Sequence of chain 26.C:
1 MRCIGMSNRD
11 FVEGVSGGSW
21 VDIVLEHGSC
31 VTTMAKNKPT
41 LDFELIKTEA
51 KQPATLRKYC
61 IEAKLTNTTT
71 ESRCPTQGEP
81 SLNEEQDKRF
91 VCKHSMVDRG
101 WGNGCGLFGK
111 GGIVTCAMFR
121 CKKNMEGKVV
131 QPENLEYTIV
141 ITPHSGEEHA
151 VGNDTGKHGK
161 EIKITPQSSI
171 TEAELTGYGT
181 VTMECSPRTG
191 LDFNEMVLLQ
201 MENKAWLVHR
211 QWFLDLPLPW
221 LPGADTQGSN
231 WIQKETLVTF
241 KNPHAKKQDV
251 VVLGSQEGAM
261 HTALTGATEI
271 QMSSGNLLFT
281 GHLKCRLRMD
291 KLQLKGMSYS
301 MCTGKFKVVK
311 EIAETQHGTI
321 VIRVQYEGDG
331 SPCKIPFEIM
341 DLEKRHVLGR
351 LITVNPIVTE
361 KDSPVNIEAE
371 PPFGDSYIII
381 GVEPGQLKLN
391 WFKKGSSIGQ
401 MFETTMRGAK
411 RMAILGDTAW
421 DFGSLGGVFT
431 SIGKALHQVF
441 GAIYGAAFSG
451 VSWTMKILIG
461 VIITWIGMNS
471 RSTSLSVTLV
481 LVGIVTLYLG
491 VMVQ

The protein below binds the small molecule below.
Small molecule (SMILES): CC(=O)N[C@@H]1[C@@H](O)[C@H](O)[C@@H](CO)O[C@H]1O

Binding-site contacts:
Ligand atom N2 contacts residue ASN67 of chain 26.C at 2.9 Å (h-bond).
Ligand atom C8 contacts residue SER300 of chain 28.E at 1.9 Å.
Ligand atom N2 contacts residue MET118 of chain 26.C at 3.6 Å.
Ligand atom C7 contacts residue ASN67 of chain 26.C at 3.3 Å.
Ligand atom O7 contacts residue PHE90 of chain 26.C at 4.4 Å.
Ligand atom N2 contacts residue SER300 of chain 28.E at 3.9 Å.
Ligand atom O7 contacts residue ASN67 of chain 26.C at 3.3 Å (h-bond).
Ligand atom C2 contacts residue ASN67 of chain 26.C at 2.5 Å.
Ligand atom C7 contacts residue SER300 of chain 28.E at 3.4 Å.
Ligand atom C8 contacts residue MET118 of chain 26.C at 3.8 Å (hydrophobic).
Ligand atom C8 contacts residue ARG89 of chain 26.C at 3.3 Å.
Ligand atom C7 contacts residue PHE90 of chain 26.C at 4.2 Å (hydrophobic).
Ligand atom O7 contacts residue SER300 of chain 28.E at 4.3 Å.
Ligand atom C7 contacts residue MET118 of chain 26.C at 4.0 Å (hydrophobic).
Ligand atom C3 contacts residue ASN67 of chain 26.C at 3.8 Å.
Ligand atom C4 contacts residue ASN67 of chain 26.C at 4.2 Å.
Ligand atom C2 contacts residue MET118 of chain 26.C at 4.5 Å (hydrophobic).
Ligand atom C5 contacts residue ASN67 of chain 26.C at 3.7 Å.
Ligand atom O5 contacts residue ASN67 of chain 26.C at 2.4 Å (h-bond).
Ligand atom C8 contacts residue PHE90 of chain 26.C at 3.7 Å (hydrophobic).
Ligand atom C1 contacts residue ASN67 of chain 26.C at 1.4 Å.
Ligand atom C8 contacts residue ASN67 of chain 26.C at 4.4 Å.
Ligand atom C1 contacts residue MET118 of chain 26.C at 4.1 Å (hydrophobic).

Sequence of chain 28.E:
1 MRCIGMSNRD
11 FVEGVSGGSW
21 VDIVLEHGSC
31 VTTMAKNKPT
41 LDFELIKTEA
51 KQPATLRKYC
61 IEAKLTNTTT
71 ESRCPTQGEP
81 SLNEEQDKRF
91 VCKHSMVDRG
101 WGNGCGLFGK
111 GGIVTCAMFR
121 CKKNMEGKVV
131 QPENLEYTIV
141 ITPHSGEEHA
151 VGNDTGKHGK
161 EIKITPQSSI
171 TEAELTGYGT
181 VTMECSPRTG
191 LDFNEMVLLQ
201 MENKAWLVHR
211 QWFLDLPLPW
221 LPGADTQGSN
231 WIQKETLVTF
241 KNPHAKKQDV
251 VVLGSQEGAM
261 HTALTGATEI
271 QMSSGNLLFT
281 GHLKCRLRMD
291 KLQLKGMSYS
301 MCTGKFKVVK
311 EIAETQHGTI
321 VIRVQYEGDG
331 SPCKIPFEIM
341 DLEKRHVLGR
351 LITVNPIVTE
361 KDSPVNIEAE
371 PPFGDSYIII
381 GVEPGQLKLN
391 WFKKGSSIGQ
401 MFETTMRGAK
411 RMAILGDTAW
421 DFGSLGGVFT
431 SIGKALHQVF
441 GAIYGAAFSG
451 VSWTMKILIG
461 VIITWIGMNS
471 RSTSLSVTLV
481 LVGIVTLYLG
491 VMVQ